A protein and the small-molecule ligand that binds it are described below.
Small molecule (SMILES): CC(=O)N[C@@H]1[C@@H](O)[C@H](O)[C@@H](CO)O[C@H]1O

Binding-site contacts:
Ligand atom C5 contacts residue ASN198 of chain 2.D at 3.7 Å.
Ligand atom O7 contacts residue HIS245 of chain 2.D at 4.3 Å.
Ligand atom O5 contacts residue ASN198 of chain 2.D at 2.4 Å (h-bond).
Ligand atom O3 contacts residue ASN198 of chain 2.D at 4.4 Å.
Ligand atom C7 contacts residue ASN198 of chain 2.D at 4.1 Å.
Ligand atom C4 contacts residue ASN198 of chain 2.D at 4.2 Å.
Ligand atom C1 contacts residue HIS245 of chain 2.D at 4.4 Å.
Ligand atom N2 contacts residue ASN198 of chain 2.D at 2.9 Å (h-bond).
Ligand atom C6 contacts residue ASN198 of chain 2.D at 4.2 Å.
Ligand atom N2 contacts residue HIS245 of chain 2.D at 4.0 Å.
Ligand atom C1 contacts residue ASN198 of chain 2.D at 1.4 Å.
Ligand atom C3 contacts residue ASN198 of chain 2.D at 3.8 Å.
Ligand atom C2 contacts residue ASN198 of chain 2.D at 2.5 Å.

Sequence of chain 2.D:
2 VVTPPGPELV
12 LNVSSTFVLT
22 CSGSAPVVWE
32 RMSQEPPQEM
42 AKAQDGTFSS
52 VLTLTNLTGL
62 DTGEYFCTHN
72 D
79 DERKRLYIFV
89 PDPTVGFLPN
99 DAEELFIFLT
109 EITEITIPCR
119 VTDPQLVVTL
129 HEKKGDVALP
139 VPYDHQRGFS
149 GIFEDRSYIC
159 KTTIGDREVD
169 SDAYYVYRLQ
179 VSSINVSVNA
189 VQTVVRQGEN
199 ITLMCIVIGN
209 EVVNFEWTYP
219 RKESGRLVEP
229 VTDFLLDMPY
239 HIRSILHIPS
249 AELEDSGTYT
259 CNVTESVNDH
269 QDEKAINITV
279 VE